Sequence of chain 1.A:
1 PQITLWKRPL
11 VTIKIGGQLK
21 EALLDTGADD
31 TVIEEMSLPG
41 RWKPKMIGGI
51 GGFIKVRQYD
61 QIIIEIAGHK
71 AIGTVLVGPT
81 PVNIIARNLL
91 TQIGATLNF

Binding-site contacts:
Ligand atom C66 contacts residue ILE50 of chain 1.A at 3.3 Å (hydrophobic).
Ligand atom O4 contacts residue ASP25 of chain 1.B at 2.6 Å (salt-bridge).
Ligand atom C22 contacts residue ILE50 of chain 1.A at 3.3 Å (hydrophobic).
Ligand atom C70 contacts residue GLY49 of chain 1.A at 3.5 Å.
Ligand atom O4 contacts residue ASP25 of chain 1.A at 2.7 Å (salt-bridge).
Ligand atom C64 contacts residue GLY49 of chain 1.A at 3.5 Å.
Ligand atom O77 contacts residue ASP29 of chain 1.A at 3.4 Å (salt-bridge).
Ligand atom O4 contacts residue GLY27 of chain 1.B at 3.5 Å.
Ligand atom O1 contacts residue ILE50 of chain 1.B at 3.4 Å (h-bond).
Ligand atom O5 contacts residue GLY27 of chain 1.A at 3.4 Å.
Ligand atom C20 contacts residue GLY49 of chain 1.B at 3.6 Å.
Ligand atom C23 contacts residue ILE50 of chain 1.A at 3.7 Å (hydrophobic).
Ligand atom O5 contacts residue ASP25 of chain 1.B at 2.4 Å (salt-bridge).
Ligand atom C77 contacts residue ASP30 of chain 1.A at 3.1 Å.
Ligand atom O27 contacts residue ASP29 of chain 1.B at 3.0 Å (salt-bridge).
Ligand atom O1 contacts residue GLY49 of chain 1.B at 3.7 Å.
Ligand atom C4 contacts residue ASP25 of chain 1.A at 3.4 Å.
Ligand atom C63 contacts residue PRO81 of chain 1.B at 3.6 Å (hydrophobic).
Ligand atom O27 contacts residue ASP30 of chain 1.B at 3.0 Å (salt-bridge).
Ligand atom O77 contacts residue ASP30 of chain 1.A at 3.0 Å (salt-bridge).
Ligand atom C33 contacts residue ILE50 of chain 1.B at 3.5 Å (hydrophobic).
Ligand atom C30 contacts residue ASP25 of chain 1.A at 3.4 Å.
Ligand atom C77 contacts residue VAL32 of chain 1.A at 3.7 Å (hydrophobic).
Ligand atom O4 contacts residue ALA28 of chain 1.B at 3.6 Å.
Ligand atom C72 contacts residue GLY48 of chain 1.A at 3.2 Å.
Ligand atom C5 contacts residue ASP25 of chain 1.A at 3.4 Å.
Ligand atom C5 contacts residue ASP25 of chain 1.B at 3.2 Å.
Ligand atom C34 contacts residue VAL82 of chain 1.A at 3.7 Å (hydrophobic).
Ligand atom C26 contacts residue GLY48 of chain 1.B at 3.3 Å.
Ligand atom C4 contacts residue ASP25 of chain 1.B at 3.0 Å.
Ligand atom C27 contacts residue ASP30 of chain 1.B at 3.2 Å.
Ligand atom C32 contacts residue ILE50 of chain 1.B at 3.6 Å (hydrophobic).
Ligand atom C33 contacts residue GLY49 of chain 1.B at 3.3 Å.
Ligand atom C75 contacts residue ALA28 of chain 1.A at 3.7 Å (hydrophobic).
Ligand atom C65 contacts residue GLY49 of chain 1.A at 3.3 Å.
Ligand atom C65 contacts residue ILE50 of chain 1.A at 3.0 Å (hydrophobic).
Ligand atom C23 contacts residue ALA28 of chain 1.B at 3.3 Å (hydrophobic).
Ligand atom O1 contacts residue ILE50 of chain 1.A at 3.4 Å (h-bond).
Ligand atom C64 contacts residue PRO81 of chain 1.B at 3.4 Å (hydrophobic).
Ligand atom C24 contacts residue ALA28 of chain 1.B at 3.6 Å (hydrophobic).

The protein below binds the small molecule below.
Small molecule (SMILES): O=C1N(Cc2ccc(CO)cc2)[C@H](Cc2ccccc2)[C@H](O)[C@@H](O)[C@@H](Cc2ccccc2)N1Cc1ccc(CO)cc1

Sequence of chain 1.B:
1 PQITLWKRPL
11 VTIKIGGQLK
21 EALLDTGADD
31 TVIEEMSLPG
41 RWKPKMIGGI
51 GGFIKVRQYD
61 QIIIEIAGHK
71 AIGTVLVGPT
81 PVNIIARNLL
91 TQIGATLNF